Sequence of chain 1.A:
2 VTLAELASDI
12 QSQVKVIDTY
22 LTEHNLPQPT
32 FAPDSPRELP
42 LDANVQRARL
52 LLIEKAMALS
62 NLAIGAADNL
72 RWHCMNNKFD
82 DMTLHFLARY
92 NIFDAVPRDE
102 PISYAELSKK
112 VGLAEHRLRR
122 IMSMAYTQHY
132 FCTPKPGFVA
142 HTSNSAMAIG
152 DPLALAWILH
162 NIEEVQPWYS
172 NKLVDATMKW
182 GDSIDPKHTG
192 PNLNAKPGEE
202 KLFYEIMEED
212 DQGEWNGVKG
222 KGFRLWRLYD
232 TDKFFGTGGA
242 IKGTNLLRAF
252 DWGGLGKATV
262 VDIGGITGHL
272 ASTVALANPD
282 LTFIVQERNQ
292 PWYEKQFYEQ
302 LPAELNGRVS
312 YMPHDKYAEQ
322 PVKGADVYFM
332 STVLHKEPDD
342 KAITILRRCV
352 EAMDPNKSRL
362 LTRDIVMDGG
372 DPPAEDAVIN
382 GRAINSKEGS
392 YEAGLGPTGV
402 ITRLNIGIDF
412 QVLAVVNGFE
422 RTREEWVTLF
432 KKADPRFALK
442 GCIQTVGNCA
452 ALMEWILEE

Sequence of chain 1.B:
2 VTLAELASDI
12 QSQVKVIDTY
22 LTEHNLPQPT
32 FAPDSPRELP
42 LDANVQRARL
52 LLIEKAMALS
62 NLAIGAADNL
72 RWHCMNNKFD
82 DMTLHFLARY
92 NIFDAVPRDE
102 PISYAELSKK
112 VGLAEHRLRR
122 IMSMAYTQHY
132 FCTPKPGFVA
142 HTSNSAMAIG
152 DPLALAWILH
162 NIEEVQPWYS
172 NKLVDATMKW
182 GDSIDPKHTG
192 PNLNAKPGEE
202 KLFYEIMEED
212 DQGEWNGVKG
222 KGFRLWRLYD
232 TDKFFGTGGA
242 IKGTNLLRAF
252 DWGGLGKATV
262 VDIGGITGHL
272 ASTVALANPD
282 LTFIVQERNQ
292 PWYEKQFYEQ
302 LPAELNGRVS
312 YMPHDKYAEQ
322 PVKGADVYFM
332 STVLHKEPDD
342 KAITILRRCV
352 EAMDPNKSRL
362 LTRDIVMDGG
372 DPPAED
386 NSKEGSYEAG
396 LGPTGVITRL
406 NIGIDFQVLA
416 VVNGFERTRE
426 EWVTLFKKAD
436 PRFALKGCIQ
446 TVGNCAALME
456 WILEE

Binding-site contacts:
Ligand atom N3 contacts residue GLN412 of chain 1.B at 3.9 Å.
Ligand atom O15 contacts residue LYS337 of chain 1.B at 3.1 Å (salt-bridge).
Ligand atom C5 contacts residue GLN412 of chain 1.B at 4.2 Å.
Ligand atom C9 contacts residue ILE409 of chain 1.B at 4.2 Å (hydrophobic).
Ligand atom O17 contacts residue TRP158 of chain 1.B at 3.4 Å.
Ligand atom C2 contacts residue LEU229 of chain 1.B at 3.5 Å (hydrophobic).
Ligand atom C1 contacts residue PHE204 of chain 1.B at 4.2 Å (hydrophobic).
Ligand atom C4 contacts residue LEU229 of chain 1.B at 4.2 Å (hydrophobic).
Ligand atom C18 contacts residue MET76 of chain 1.A at 3.6 Å (hydrophobic).
Ligand atom C14 contacts residue THR333 of chain 1.B at 3.6 Å.
Ligand atom C18 contacts residue GLN412 of chain 1.B at 3.6 Å.
Ligand atom C14 contacts residue HIS336 of chain 1.B at 4.2 Å.
Ligand atom C13 contacts residue THR333 of chain 1.B at 3.9 Å.
Ligand atom C13 contacts residue ILE409 of chain 1.B at 3.9 Å (hydrophobic).
Ligand atom C9 contacts residue MET76 of chain 1.A at 4.2 Å (hydrophobic).
Ligand atom C19 contacts residue PHE236 of chain 1.B at 3.6 Å (hydrophobic).
Ligand atom C4 contacts residue HIS161 of chain 1.B at 3.8 Å.
Ligand atom C2 contacts residue PHE204 of chain 1.B at 3.8 Å (hydrophobic).
Ligand atom C6 contacts residue LYS337 of chain 1.B at 4.2 Å.
Ligand atom O16 contacts residue VAL413 of chain 1.B at 4.2 Å.
Ligand atom O16 contacts residue HIS336 of chain 1.B at 3.6 Å.
Ligand atom O15 contacts residue TYR205 of chain 1.B at 4.2 Å.
Ligand atom C8 contacts residue MET76 of chain 1.A at 4.2 Å (hydrophobic).
Ligand atom C11 contacts residue ILE242 of chain 1.B at 4.2 Å (hydrophobic).
Ligand atom C13 contacts residue ILE242 of chain 1.B at 3.8 Å (hydrophobic).
Ligand atom C2 contacts residue VAL416 of chain 1.B at 4.2 Å (hydrophobic).
Ligand atom O17 contacts residue HIS161 of chain 1.B at 3.8 Å.
Ligand atom C1 contacts residue VAL416 of chain 1.B at 4.2 Å (hydrophobic).
Ligand atom C14 contacts residue ILE366 of chain 1.B at 3.9 Å (hydrophobic).
Ligand atom N3 contacts residue HIS161 of chain 1.B at 2.8 Å (h-bond).
Ligand atom C14 contacts residue ILE409 of chain 1.B at 4.2 Å (hydrophobic).
Ligand atom C2 contacts residue HIS161 of chain 1.B at 3.5 Å.
Ligand atom C12 contacts residue THR333 of chain 1.B at 3.7 Å.
Ligand atom O17 contacts residue GLN412 of chain 1.B at 3.0 Å (h-bond).
Ligand atom C1 contacts residue TYR205 of chain 1.B at 3.9 Å (hydrophobic).
Ligand atom O15 contacts residue VAL413 of chain 1.B at 3.9 Å.
Ligand atom C1 contacts residue LEU229 of chain 1.B at 4.2 Å (hydrophobic).
Ligand atom C18 contacts residue ILE409 of chain 1.B at 4.0 Å (hydrophobic).
Ligand atom N3 contacts residue LEU229 of chain 1.B at 3.5 Å.
Ligand atom C4 contacts residue GLN412 of chain 1.B at 3.7 Å.

This small molecule binds to this protein.
Small molecule (SMILES): C/C=C/C[C@H](C)C[C@H](C)C(=O)c1c(O)cc[nH]c1=O